Sequence of chain 1.A:
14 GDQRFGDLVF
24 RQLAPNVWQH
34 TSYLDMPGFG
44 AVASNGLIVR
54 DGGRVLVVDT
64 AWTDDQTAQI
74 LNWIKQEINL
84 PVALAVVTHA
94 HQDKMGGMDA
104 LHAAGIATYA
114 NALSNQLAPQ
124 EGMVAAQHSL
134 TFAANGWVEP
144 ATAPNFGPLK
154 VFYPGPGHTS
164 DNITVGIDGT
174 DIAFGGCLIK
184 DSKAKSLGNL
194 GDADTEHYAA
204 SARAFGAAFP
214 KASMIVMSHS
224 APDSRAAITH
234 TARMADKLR

Binding-site contacts:
Ligand atom O31 contacts residue HIS222 of chain 1.A at 2.9 Å.
Ligand atom O32 contacts residue ASN192 of chain 1.A at 3.4 Å (h-bond).
Ligand atom O62 contacts residue ASP96 of chain 1.A at 2.8 Å (salt-bridge).
Ligand atom C3 contacts residue ZN1 of chain 1.D at 3.5 Å.
Ligand atom O32 contacts residue LYS183 of chain 1.A at 3.4 Å (salt-bridge).
Ligand atom O71 contacts residue ASN192 of chain 1.A at 3.5 Å (h-bond).
Ligand atom C5 contacts residue ASP96 of chain 1.A at 3.6 Å.
Ligand atom C31 contacts residue ZN1 of chain 1.D at 4.0 Å.
Ligand atom C5 contacts residue ZN1 of chain 1.D at 3.0 Å.
Ligand atom N4 contacts residue ASP96 of chain 1.A at 3.8 Å.
Ligand atom C3 contacts residue HIS222 of chain 1.A at 3.2 Å.
Ligand atom C31 contacts residue HIS222 of chain 1.A at 3.3 Å.
Ligand atom C62 contacts residue TRP65 of chain 1.A at 3.8 Å (hydrophobic).
Ligand atom O31 contacts residue HIS161 of chain 1.A at 3.9 Å.
Ligand atom O72 contacts residue CYS180 of chain 1.A at 3.7 Å.
Ligand atom O32 contacts residue GLY191 of chain 1.A at 3.4 Å.
Ligand atom O72 contacts residue ASP96 of chain 1.A at 3.3 Å (salt-bridge).
Ligand atom O72 contacts residue HIS94 of chain 1.A at 3.3 Å (h-bond).
Ligand atom N4 contacts residue ZN1 of chain 1.D at 2.4 Å.
Ligand atom C5 contacts residue HIS222 of chain 1.A at 3.5 Å.
Ligand atom C7 contacts residue ZN1 of chain 1.D at 3.4 Å.
Ligand atom N4 contacts residue HIS222 of chain 1.A at 2.7 Å (h-bond).
Ligand atom O72 contacts residue HIS161 of chain 1.A at 3.3 Å (h-bond).
Ligand atom O72 contacts residue ZN1 of chain 1.D at 2.5 Å.
Ligand atom O31 contacts residue CYS180 of chain 1.A at 3.8 Å.
Ligand atom O62 contacts residue TRP65 of chain 1.A at 3.7 Å.
Ligand atom O71 contacts residue HIS161 of chain 1.A at 3.1 Å.
Ligand atom C7 contacts residue ZN1 of chain 1.C at 2.7 Å.
Ligand atom O71 contacts residue ZN1 of chain 1.C at 2.8 Å.
Ligand atom C7 contacts residue HIS161 of chain 1.A at 3.6 Å.
Ligand atom C7 contacts residue HIS94 of chain 1.A at 3.3 Å.
Ligand atom O31 contacts residue LYS183 of chain 1.A at 2.5 Å (salt-bridge).
Ligand atom C6 contacts residue ZN1 of chain 1.D at 3.8 Å.
Ligand atom O72 contacts residue HIS92 of chain 1.A at 3.8 Å.
Ligand atom C31 contacts residue LYS183 of chain 1.A at 3.4 Å.
Ligand atom C1 contacts residue HIS222 of chain 1.A at 4.0 Å.
Ligand atom O72 contacts residue ZN1 of chain 1.C at 2.1 Å.
Ligand atom O71 contacts residue HIS94 of chain 1.A at 3.0 Å (h-bond).
Ligand atom O62 contacts residue HIS94 of chain 1.A at 3.8 Å.
Ligand atom O31 contacts residue ZN1 of chain 1.D at 3.4 Å.

A protein and the small-molecule ligand that binds it are described below.
Small molecule (SMILES): [H]/N=C\NCCS[C@H]1C[C@H]([C@H](C(=O)O)[C@@H](C)O)N=C1C(=O)O